Sequence of chain 1.B:
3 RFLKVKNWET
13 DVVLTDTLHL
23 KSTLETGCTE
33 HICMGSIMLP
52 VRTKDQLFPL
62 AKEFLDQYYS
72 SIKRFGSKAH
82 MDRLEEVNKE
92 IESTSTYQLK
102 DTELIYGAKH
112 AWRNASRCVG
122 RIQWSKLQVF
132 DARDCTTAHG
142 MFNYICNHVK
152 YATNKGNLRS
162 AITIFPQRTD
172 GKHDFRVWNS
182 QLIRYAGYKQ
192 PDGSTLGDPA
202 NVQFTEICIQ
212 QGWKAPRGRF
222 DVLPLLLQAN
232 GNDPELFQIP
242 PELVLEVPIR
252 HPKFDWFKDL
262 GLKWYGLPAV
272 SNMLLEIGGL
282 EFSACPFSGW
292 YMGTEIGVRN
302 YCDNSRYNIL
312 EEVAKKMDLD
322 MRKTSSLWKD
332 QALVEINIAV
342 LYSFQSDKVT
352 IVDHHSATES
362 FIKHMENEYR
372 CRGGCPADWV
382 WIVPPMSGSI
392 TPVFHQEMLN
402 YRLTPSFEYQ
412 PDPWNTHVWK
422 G

Binding-site contacts:
Ligand atom C35 contacts residue TRP382 of chain 1.A at 3.7 Å (hydrophobic).
Ligand atom C03 contacts residue ARG300 of chain 1.A at 3.6 Å.
Ligand atom C05 contacts residue HEM1 of chain 1.C at 3.6 Å.
Ligand atom C38 contacts residue MET40 of chain 1.A at 3.6 Å (hydrophobic).
Ligand atom N17 contacts residue TRP291 of chain 1.A at 2.9 Å (h-bond).
Ligand atom C08 contacts residue GLU296 of chain 1.A at 3.7 Å.
Ligand atom N02 contacts residue ARG185 of chain 1.A at 3.4 Å (salt-bridge).
Ligand atom C39 contacts residue MET40 of chain 1.A at 3.5 Å (hydrophobic).
Ligand atom C42 contacts residue VAL381 of chain 1.A at 3.5 Å (hydrophobic).
Ligand atom C05 contacts residue ARG300 of chain 1.A at 3.5 Å.
Ligand atom C42 contacts residue TRP382 of chain 1.A at 3.9 Å (hydrophobic).
Ligand atom C11 contacts residue HEM1 of chain 1.C at 3.6 Å.
Ligand atom N12 contacts residue HEM1 of chain 1.C at 3.6 Å.
Ligand atom C14 contacts residue VAL271 of chain 1.A at 3.6 Å (hydrophobic).
Ligand atom N17 contacts residue GLU296 of chain 1.A at 2.6 Å (salt-bridge).
Ligand atom C11 contacts residue GLU296 of chain 1.A at 3.4 Å.
Ligand atom N17 contacts residue PRO269 of chain 1.A at 3.7 Å.
Ligand atom C13 contacts residue HEM1 of chain 1.C at 3.6 Å.
Ligand atom C18 contacts residue PHE288 of chain 1.A at 3.7 Å (hydrophobic).
Ligand atom C09 contacts residue HEM1 of chain 1.C at 3.6 Å.
Ligand atom C14 contacts residue HEM1 of chain 1.C at 3.8 Å.
Ligand atom C15 contacts residue HEM1 of chain 1.C at 3.7 Å.
Ligand atom C16 contacts residue HEM1 of chain 1.C at 3.3 Å.
Ligand atom N41 contacts residue MET40 of chain 1.A at 3.6 Å.
Ligand atom C06 contacts residue ARG300 of chain 1.A at 3.5 Å.
Ligand atom C18 contacts residue HEM1 of chain 1.C at 3.3 Å.
Ligand atom C07 contacts residue TRP382 of chain 1.A at 3.6 Å (hydrophobic).
Ligand atom C13 contacts residue GLU296 of chain 1.A at 3.4 Å.
Ligand atom C42 contacts residue PHE395 of chain 1.B at 3.6 Å (hydrophobic).
Ligand atom C04 contacts residue ARG300 of chain 1.A at 3.5 Å.
Ligand atom C01 contacts residue GLN182 of chain 1.A at 3.9 Å.
Ligand atom C38 contacts residue PHE395 of chain 1.B at 3.8 Å (hydrophobic).
Ligand atom N17 contacts residue TYR292 of chain 1.A at 3.8 Å.
Ligand atom C37 contacts residue TRP382 of chain 1.A at 3.9 Å (hydrophobic).
Ligand atom C34 contacts residue TRP382 of chain 1.A at 3.6 Å (hydrophobic).
Ligand atom N17 contacts residue HEM1 of chain 1.C at 3.5 Å.
Ligand atom N12 contacts residue GLU296 of chain 1.A at 2.5 Å (salt-bridge).
Ligand atom C09 contacts residue GLU296 of chain 1.A at 3.5 Å.
Ligand atom C36 contacts residue TRP382 of chain 1.A at 3.7 Å (hydrophobic).
Ligand atom C07 contacts residue ARG300 of chain 1.A at 3.5 Å.

Sequence of chain 1.A:
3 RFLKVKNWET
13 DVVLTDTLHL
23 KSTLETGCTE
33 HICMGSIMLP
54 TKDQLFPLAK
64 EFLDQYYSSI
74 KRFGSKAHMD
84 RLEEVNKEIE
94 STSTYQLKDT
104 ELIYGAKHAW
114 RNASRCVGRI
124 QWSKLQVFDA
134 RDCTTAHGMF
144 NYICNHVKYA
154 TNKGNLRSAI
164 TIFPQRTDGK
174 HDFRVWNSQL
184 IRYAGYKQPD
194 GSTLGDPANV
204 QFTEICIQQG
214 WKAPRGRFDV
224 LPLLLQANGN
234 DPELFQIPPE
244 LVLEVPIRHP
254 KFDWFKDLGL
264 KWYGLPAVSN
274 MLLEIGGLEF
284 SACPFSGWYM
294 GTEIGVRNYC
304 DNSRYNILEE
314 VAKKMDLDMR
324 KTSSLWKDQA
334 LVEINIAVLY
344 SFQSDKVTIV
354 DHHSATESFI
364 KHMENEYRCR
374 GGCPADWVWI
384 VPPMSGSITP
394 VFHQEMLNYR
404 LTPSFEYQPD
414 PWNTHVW

This protein binds this small molecule.
Small molecule (SMILES): Cc1cc(N)nc(CCc2cc(N)cc(CCc3cc(C)cc(N)n3)c2)c1